Sequence of chain 43.C:
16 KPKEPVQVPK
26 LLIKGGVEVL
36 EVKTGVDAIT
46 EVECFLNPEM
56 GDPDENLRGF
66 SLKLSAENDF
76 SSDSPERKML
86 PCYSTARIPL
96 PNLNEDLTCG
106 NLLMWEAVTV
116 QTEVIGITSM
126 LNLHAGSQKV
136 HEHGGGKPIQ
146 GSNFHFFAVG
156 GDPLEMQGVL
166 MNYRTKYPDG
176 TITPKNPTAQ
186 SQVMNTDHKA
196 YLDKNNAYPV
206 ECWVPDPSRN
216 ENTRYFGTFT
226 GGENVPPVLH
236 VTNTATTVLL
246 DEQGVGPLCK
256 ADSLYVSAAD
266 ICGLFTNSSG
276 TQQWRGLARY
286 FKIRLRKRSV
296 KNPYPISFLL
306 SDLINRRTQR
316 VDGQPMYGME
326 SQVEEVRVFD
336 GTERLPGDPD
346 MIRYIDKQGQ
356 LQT

Binding-site contacts:
Ligand atom C9 contacts residue LYS68 of chain 43.C at 3.8 Å.
Ligand atom O8 contacts residue LYS68 of chain 43.C at 3.4 Å.
Ligand atom C6 contacts residue LYS68 of chain 43.C at 4.2 Å.
Ligand atom C9 contacts residue GLN278 of chain 43.C at 3.1 Å.
Ligand atom C7 contacts residue GLN278 of chain 43.C at 3.8 Å.
Ligand atom C1 contacts residue THR276 of chain 43.C at 3.2 Å.
Ligand atom C11 contacts residue GLN278 of chain 43.C at 3.5 Å.
Ligand atom O1A contacts residue ASN272 of chain 43.C at 3.6 Å (h-bond).
Ligand atom C10 contacts residue GLN278 of chain 43.C at 4.0 Å.
Ligand atom C1 contacts residue SER274 of chain 43.C at 4.1 Å.
Ligand atom O10 contacts residue PHE75 of chain 43.D at 3.8 Å.
Ligand atom C6 contacts residue ASN272 of chain 43.C at 3.7 Å.
Ligand atom O9 contacts residue LEU67 of chain 43.C at 3.4 Å.
Ligand atom O1A contacts residue THR276 of chain 43.C at 2.3 Å (h-bond).
Ligand atom C11 contacts residue PHE75 of chain 43.D at 3.3 Å (hydrophobic).
Ligand atom O1B contacts residue SER274 of chain 43.C at 2.9 Å (h-bond).
Ligand atom C11 contacts residue HIS138 of chain 43.B at 3.1 Å.
Ligand atom C1 contacts residue ASN272 of chain 43.C at 4.1 Å.
Ligand atom C11 contacts residue SER274 of chain 43.C at 4.1 Å.
Ligand atom C11 contacts residue PHE65 of chain 43.C at 3.4 Å (hydrophobic).
Ligand atom O1A contacts residue LYS68 of chain 43.C at 2.8 Å.
Ligand atom O1B contacts residue THR276 of chain 43.C at 3.5 Å (h-bond).
Ligand atom N5 contacts residue GLN278 of chain 43.C at 3.7 Å.
Ligand atom C8 contacts residue GLN278 of chain 43.C at 3.6 Å.
Ligand atom C10 contacts residue PHE75 of chain 43.D at 4.1 Å (hydrophobic).
Ligand atom O8 contacts residue GLN278 of chain 43.C at 3.4 Å (h-bond).
Ligand atom O8 contacts residue ASN272 of chain 43.C at 3.4 Å (h-bond).
Ligand atom C11 contacts residue ASN272 of chain 43.C at 3.6 Å.
Ligand atom N5 contacts residue ASN272 of chain 43.C at 3.2 Å (h-bond).
Ligand atom C1 contacts residue LYS68 of chain 43.C at 3.6 Å.
Ligand atom C10 contacts residue ASN272 of chain 43.C at 3.9 Å.
Ligand atom O8 contacts residue THR276 of chain 43.C at 3.6 Å.
Ligand atom O9 contacts residue GLN278 of chain 43.C at 3.9 Å.
Ligand atom C11 contacts residue THR276 of chain 43.C at 3.3 Å.
Ligand atom O7 contacts residue LEU62 of chain 43.C at 4.0 Å.
Ligand atom O1B contacts residue LYS68 of chain 43.C at 3.9 Å.
Ligand atom C5 contacts residue ASN272 of chain 43.C at 4.1 Å.
Ligand atom C9 contacts residue LEU67 of chain 43.C at 4.1 Å (hydrophobic).
Ligand atom C11 contacts residue PHE270 of chain 43.C at 3.8 Å (hydrophobic).
Ligand atom O9 contacts residue LYS68 of chain 43.C at 2.9 Å (salt-bridge).

This protein binds this small molecule.
Small molecule (SMILES): CC(=O)N[C@H]1[C@H]([C@H](O)[C@H](O)CO)O[C@@](O[C@H](CO)[C@@H](O)[C@@H]2O[C@@H](C(=O)O)C[C@H](O)[C@H]2NC(C)=O)(C(=O)O)C[C@@H]1O

Sequence of chain 43.B:
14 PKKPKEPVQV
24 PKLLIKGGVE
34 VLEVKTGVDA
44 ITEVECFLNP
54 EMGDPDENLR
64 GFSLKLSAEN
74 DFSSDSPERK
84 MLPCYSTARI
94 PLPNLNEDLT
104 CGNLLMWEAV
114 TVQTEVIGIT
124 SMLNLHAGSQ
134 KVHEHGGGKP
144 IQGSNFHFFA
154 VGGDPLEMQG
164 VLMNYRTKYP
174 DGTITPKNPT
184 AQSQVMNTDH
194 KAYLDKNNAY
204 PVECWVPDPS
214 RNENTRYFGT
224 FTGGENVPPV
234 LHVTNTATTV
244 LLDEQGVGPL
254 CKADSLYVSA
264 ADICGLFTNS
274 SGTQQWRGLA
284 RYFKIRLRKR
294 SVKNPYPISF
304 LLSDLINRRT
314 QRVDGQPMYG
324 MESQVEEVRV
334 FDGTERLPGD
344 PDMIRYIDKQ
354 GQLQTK

Sequence of chain 43.D:
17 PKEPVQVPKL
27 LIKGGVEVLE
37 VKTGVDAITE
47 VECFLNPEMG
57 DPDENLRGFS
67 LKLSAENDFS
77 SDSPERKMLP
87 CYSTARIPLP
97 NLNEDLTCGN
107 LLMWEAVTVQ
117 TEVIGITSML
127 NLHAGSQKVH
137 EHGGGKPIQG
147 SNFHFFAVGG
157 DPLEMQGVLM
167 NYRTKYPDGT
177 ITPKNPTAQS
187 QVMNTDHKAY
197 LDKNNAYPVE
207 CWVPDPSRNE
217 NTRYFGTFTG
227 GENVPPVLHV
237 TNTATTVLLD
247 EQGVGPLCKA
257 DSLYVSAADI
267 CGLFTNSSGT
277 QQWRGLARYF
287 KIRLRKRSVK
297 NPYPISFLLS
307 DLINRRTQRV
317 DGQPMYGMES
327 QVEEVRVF